Sequence of chain 1.J:
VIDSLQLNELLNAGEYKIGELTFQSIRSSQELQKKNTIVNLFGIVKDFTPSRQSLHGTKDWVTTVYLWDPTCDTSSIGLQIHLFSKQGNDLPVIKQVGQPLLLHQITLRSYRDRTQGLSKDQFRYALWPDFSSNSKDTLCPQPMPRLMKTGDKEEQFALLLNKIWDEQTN

Binding-site contacts:
Ligand atom N3 contacts residue THR64 of chain 1.J at 3.1 Å (h-bond).
Ligand atom N3 contacts residue GLN122 of chain 1.J at 2.7 Å (h-bond).
Ligand atom O3' contacts residue ARG58 of chain 1.J at 2.9 Å (salt-bridge).
Ligand atom C4' contacts residue ARG58 of chain 1.J at 3.6 Å.
Ligand atom C2 contacts residue ASP66 of chain 1.J at 3.5 Å.
Ligand atom N4 contacts residue GLN122 of chain 1.J at 3.2 Å (h-bond).
Ligand atom O4 contacts residue LYS92 of chain 1.J at 3.5 Å (salt-bridge).
Ligand atom O6 contacts residue LYS126 of chain 1.J at 3.1 Å.
Ligand atom O2 contacts residue THR64 of chain 1.J at 3.2 Å (h-bond).
Ligand atom O6 contacts residue ASP127 of chain 1.J at 2.6 Å (salt-bridge).
Ligand atom N3 contacts residue LEU124 of chain 1.J at 3.4 Å.
Ligand atom C4 contacts residue LEU124 of chain 1.J at 3.4 Å (hydrophobic).
Ligand atom N1 contacts residue SER125 of chain 1.J at 2.9 Å (h-bond).
Ligand atom O2 contacts residue GLN86 of chain 1.J at 3.4 Å (h-bond).
Ligand atom N9 contacts residue LEU124 of chain 1.J at 3.4 Å.
Ligand atom O2 contacts residue HIS88 of chain 1.J at 3.5 Å (h-bond).
Ligand atom O2 contacts residue SER60 of chain 1.J at 3.5 Å (h-bond).
Ligand atom O3' contacts residue SER60 of chain 1.J at 3.4 Å.
Ligand atom N2 contacts residue SER125 of chain 1.J at 3.5 Å (h-bond).
Ligand atom N3 contacts residue ASP66 of chain 1.J at 3.0 Å (salt-bridge).
Ligand atom O2 contacts residue ASP66 of chain 1.J at 3.0 Å (salt-bridge).
Ligand atom C1' contacts residue LEU124 of chain 1.J at 3.5 Å (hydrophobic).
Ligand atom C8 contacts residue LYS126 of chain 1.J at 3.5 Å.
Ligand atom OP1 contacts residue HIS62 of chain 1.J at 3.2 Å (h-bond).
Ligand atom O3' contacts residue HIS62 of chain 1.J at 3.6 Å (h-bond).
Ligand atom OP1 contacts residue ARG58 of chain 1.J at 3.1 Å (salt-bridge).
Ligand atom N3 contacts residue PHE90 of chain 1.J at 3.5 Å.
Ligand atom OP1 contacts residue LEU61 of chain 1.J at 2.3 Å (h-bond).
Ligand atom N7 contacts residue LYS126 of chain 1.J at 2.8 Å (salt-bridge).
Ligand atom C4 contacts residue GLN122 of chain 1.J at 3.5 Å.
Ligand atom N3 contacts residue PHE90 of chain 1.J at 3.3 Å.
Ligand atom C6 contacts residue TYR117 of chain 1.J at 3.5 Å (hydrophobic).
Ligand atom N3 contacts residue HIS88 of chain 1.J at 3.3 Å.
Ligand atom P contacts residue ARG58 of chain 1.J at 3.3 Å.
Ligand atom N1 contacts residue ARG115 of chain 1.J at 3.1 Å (salt-bridge).
Ligand atom OP1 contacts residue SER60 of chain 1.J at 3.1 Å.
Ligand atom N4 contacts residue ARG115 of chain 1.J at 3.2 Å (salt-bridge).
Ligand atom O6 contacts residue THR113 of chain 1.J at 2.8 Å (h-bond).
Ligand atom N3 contacts residue HIS88 of chain 1.J at 3.5 Å (h-bond).
Ligand atom O2 contacts residue GLY63 of chain 1.J at 3.2 Å.

This small molecule binds to this protein.
Small molecule (SMILES): Cc1cn([C@H]2C[C@H](O[P](=O)(O)OC[C@H]3O[C@@H](n4cc(C)c(=O)[nH]c4=O)C[C@@H]3O[P](=O)(O)OC[C@H]3O[C@@H](n4cnc5c(N)ncnc54)C[C@@H]3O[P](=O)(O)OC[C@H]3O[C@@H](n4ccc(N)nc4=O)C[C@@H]3O)[C@@H](CO[P](=O)(O)O[C@H]3C[C@H](n4cnc5c(=O)nc(N)[nH]c54)O[C@@H]3CO[P](=O)(O)O[C@H]3C[C@H](n4cnc5c(=O)nc(N)[nH]c54)O[C@@H]3CO)O2)c(=O)[nH]c1=O